A protein and the small-molecule ligand that binds it are described below.
Small molecule (SMILES): CC(=O)N[C@H]1[C@H](O[C@H]2[C@H](O)[C@@H](NC(C)=O)CO[C@@H]2CO)O[C@H](CO)[C@@H](O)[C@@H]1O

Sequence of chain 1.E:
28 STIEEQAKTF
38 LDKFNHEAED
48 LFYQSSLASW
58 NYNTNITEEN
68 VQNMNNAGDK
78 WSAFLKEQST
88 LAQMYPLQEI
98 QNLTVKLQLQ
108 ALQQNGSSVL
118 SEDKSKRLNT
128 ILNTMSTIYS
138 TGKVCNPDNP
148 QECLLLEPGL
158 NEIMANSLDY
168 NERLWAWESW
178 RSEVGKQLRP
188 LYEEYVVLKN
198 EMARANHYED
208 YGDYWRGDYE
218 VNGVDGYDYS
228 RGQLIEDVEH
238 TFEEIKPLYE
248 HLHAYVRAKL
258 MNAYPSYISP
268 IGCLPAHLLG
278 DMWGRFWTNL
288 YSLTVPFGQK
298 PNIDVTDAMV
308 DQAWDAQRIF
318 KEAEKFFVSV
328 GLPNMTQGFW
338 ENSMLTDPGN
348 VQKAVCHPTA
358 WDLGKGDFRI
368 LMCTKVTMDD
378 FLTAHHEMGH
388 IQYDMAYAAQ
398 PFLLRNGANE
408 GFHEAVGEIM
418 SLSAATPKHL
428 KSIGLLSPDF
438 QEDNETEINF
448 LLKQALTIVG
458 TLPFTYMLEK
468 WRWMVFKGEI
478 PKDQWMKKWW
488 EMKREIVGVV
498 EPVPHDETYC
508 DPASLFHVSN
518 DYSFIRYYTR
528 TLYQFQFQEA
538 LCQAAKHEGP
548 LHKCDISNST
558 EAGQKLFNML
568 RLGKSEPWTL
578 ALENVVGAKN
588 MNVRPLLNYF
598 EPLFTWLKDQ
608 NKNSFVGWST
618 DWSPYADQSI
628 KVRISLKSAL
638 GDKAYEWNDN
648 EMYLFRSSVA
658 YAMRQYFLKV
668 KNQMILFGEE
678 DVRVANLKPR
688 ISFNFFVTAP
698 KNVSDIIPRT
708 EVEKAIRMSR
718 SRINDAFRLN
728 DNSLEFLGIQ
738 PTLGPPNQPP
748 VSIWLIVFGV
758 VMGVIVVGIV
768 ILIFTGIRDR

Binding-site contacts:
Ligand atom N2 contacts residue ASN441 of chain 1.E at 2.9 Å (h-bond).
Ligand atom C7 contacts residue ASN441 of chain 1.E at 3.1 Å.
Ligand atom O7 contacts residue ASN441 of chain 1.E at 2.9 Å (h-bond).
Ligand atom C8 contacts residue ILE445 of chain 1.E at 4.3 Å (hydrophobic).
Ligand atom C8 contacts residue PHE294 of chain 1.E at 3.6 Å (hydrophobic).
Ligand atom C1 contacts residue ASN441 of chain 1.E at 1.4 Å.
Ligand atom C4 contacts residue ASN441 of chain 1.E at 4.2 Å.
Ligand atom C8 contacts residue ASN441 of chain 1.E at 4.3 Å.
Ligand atom C2 contacts residue ASN441 of chain 1.E at 2.4 Å.
Ligand atom C8 contacts residue TRP603 of chain 1.E at 3.6 Å (hydrophobic).
Ligand atom C5 contacts residue ASN441 of chain 1.E at 3.6 Å.
Ligand atom C3 contacts residue ASN441 of chain 1.E at 3.8 Å.
Ligand atom O5 contacts residue ASN441 of chain 1.E at 2.4 Å (h-bond).